The small molecule below binds the protein below.
Small molecule (SMILES): CC[C@H](C)[C@H](NC(=O)[C@H](CC(N)=O)NC(=O)[C@H](CC(C)C)NC(=O)[C@H](CO)NC(=O)CNC(=O)[C@@H](N)CO)C(=O)NCC(=O)N[C@@H](CO)C(=O)N[C@@H](CC(C)C)C(=O)N[C@H](C=O)CCCCN

Sequence of chain 43.A:
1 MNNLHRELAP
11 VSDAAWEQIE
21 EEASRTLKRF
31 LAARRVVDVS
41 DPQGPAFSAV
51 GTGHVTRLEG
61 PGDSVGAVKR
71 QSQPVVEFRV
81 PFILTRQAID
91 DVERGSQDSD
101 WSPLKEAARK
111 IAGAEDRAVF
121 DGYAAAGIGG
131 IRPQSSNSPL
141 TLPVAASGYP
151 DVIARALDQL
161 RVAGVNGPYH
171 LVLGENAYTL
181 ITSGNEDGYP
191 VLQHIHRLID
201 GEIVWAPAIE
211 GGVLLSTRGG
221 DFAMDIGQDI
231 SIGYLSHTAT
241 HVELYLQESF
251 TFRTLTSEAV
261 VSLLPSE

Binding-site contacts:
Ligand atom CD1 contacts residue ILE230 of chain 43.A at 3.5 Å (hydrophobic).
Ligand atom C contacts residue ARG34 of chain 43.A at 3.7 Å.
Ligand atom C contacts residue SER231 of chain 43.A at 3.8 Å.
Ligand atom CD1 contacts residue LEU31 of chain 43.A at 3.6 Å (hydrophobic).
Ligand atom CE contacts residue ARG35 of chain 43.A at 3.8 Å.
Ligand atom CG contacts residue ILE230 of chain 43.A at 3.6 Å (hydrophobic).
Ligand atom OG contacts residue ARG34 of chain 43.A at 3.7 Å.
Ligand atom CE contacts residue VAL37 of chain 43.A at 3.7 Å (hydrophobic).
Ligand atom O contacts residue ILE232 of chain 43.A at 3.6 Å (h-bond).
Ligand atom CA contacts residue ASP229 of chain 43.A at 3.6 Å.
Ligand atom CB contacts residue VAL39 of chain 43.A at 3.8 Å (hydrophobic).
Ligand atom CG2 contacts residue LEU31 of chain 43.A at 3.8 Å (hydrophobic).
Ligand atom N contacts residue ASP229 of chain 43.A at 2.8 Å (salt-bridge).
Ligand atom N contacts residue ILE230 of chain 43.A at 3.1 Å (h-bond).
Ligand atom CA contacts residue ASP229 of chain 43.A at 3.8 Å.
Ligand atom CG contacts residue ARG35 of chain 43.A at 3.1 Å.
Ligand atom O contacts residue ARG34 of chain 43.A at 2.8 Å (salt-bridge).
Ligand atom CD1 contacts residue LEU27 of chain 43.A at 3.8 Å (hydrophobic).
Ligand atom N contacts residue ARG34 of chain 43.A at 3.4 Å (salt-bridge).
Ligand atom N contacts residue ARG34 of chain 43.A at 3.7 Å.
Ligand atom CD2 contacts residue SER24 of chain 43.A at 3.5 Å.
Ligand atom N contacts residue ARG34 of chain 43.A at 3.9 Å.
Ligand atom CD1 contacts residue LEU27 of chain 43.A at 3.6 Å (hydrophobic).
Ligand atom CB contacts residue ARG35 of chain 43.A at 3.4 Å.
Ligand atom N contacts residue ASP229 of chain 43.A at 3.2 Å (salt-bridge).
Ligand atom OG contacts residue ASP229 of chain 43.A at 3.6 Å.
Ligand atom CD2 contacts residue GLU20 of chain 43.A at 3.6 Å.
Ligand atom CD1 contacts residue LYS28 of chain 43.A at 3.4 Å.
Ligand atom O contacts residue LEU4 of chain 43.A at 3.7 Å.
Ligand atom C contacts residue ASP229 of chain 43.A at 3.8 Å.
Ligand atom CA contacts residue ARG35 of chain 43.A at 3.8 Å.
Ligand atom CE contacts residue VAL36 of chain 43.A at 3.7 Å (hydrophobic).
Ligand atom O contacts residue SER231 of chain 43.A at 3.2 Å.
Ligand atom CA contacts residue ARG6 of chain 43.A at 3.7 Å.
Ligand atom CA contacts residue SER231 of chain 43.A at 3.6 Å.
Ligand atom CB contacts residue ILE230 of chain 43.A at 3.6 Å (hydrophobic).
Ligand atom O contacts residue ARG6 of chain 43.A at 3.4 Å (salt-bridge).
Ligand atom O contacts residue ASN2 of chain 43.A at 3.8 Å.
Ligand atom CB contacts residue SER24 of chain 43.A at 3.8 Å.
Ligand atom NZ contacts residue THR217 of chain 43.A at 3.8 Å.